This protein binds this small molecule.
Small molecule (SMILES): CC(=O)N[C@@H]1[C@@H](O)[C@H](O)[C@@H](CO)O[C@H]1O

Sequence of chain 1.A:
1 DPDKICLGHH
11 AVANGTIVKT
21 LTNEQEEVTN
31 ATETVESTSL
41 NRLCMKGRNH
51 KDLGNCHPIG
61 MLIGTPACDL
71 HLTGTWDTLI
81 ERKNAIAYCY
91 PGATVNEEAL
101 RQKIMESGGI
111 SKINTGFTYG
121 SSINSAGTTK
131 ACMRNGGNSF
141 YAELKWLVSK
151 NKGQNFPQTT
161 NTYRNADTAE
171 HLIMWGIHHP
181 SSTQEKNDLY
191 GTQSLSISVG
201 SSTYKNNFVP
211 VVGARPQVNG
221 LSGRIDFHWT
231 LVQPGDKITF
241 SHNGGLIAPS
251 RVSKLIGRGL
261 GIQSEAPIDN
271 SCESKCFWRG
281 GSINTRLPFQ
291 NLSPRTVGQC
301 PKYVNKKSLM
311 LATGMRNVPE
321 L

Sequence of chain 1.H:
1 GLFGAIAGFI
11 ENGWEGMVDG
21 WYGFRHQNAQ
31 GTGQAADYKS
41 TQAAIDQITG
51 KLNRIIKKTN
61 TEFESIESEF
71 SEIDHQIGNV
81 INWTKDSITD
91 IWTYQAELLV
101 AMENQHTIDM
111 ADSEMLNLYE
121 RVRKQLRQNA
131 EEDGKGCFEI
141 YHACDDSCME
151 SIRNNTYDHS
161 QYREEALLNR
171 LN

Binding-site contacts:
Ligand atom O7 contacts residue CA1 of chain 1.O at 2.3 Å.
Ligand atom C5 contacts residue ASN82 of chain 1.H at 3.7 Å.
Ligand atom N2 contacts residue CA1 of chain 1.O at 4.2 Å.
Ligand atom C2 contacts residue CA1 of chain 1.O at 4.3 Å.
Ligand atom C4 contacts residue ASN82 of chain 1.H at 4.3 Å.
Ligand atom C7 contacts residue HIS75 of chain 1.H at 4.2 Å.
Ligand atom C7 contacts residue ASN79 of chain 1.H at 3.5 Å.
Ligand atom N2 contacts residue ASN82 of chain 1.H at 3.1 Å (h-bond).
Ligand atom O7 contacts residue HIS75 of chain 1.H at 4.0 Å.
Ligand atom O5 contacts residue ASN82 of chain 1.H at 2.4 Å (h-bond).
Ligand atom O7 contacts residue ASN82 of chain 1.H at 4.0 Å.
Ligand atom O7 contacts residue GLU106 of chain 1.A at 3.4 Å (salt-bridge).
Ligand atom C7 contacts residue CA1 of chain 1.O at 3.4 Å.
Ligand atom C7 contacts residue ASN82 of chain 1.H at 3.8 Å.
Ligand atom C8 contacts residue ASN79 of chain 1.H at 3.6 Å.
Ligand atom C3 contacts residue ASN82 of chain 1.H at 3.9 Å.
Ligand atom C8 contacts residue CA1 of chain 1.O at 4.4 Å.
Ligand atom C2 contacts residue ASN82 of chain 1.H at 2.5 Å.
Ligand atom C1 contacts residue ASN82 of chain 1.H at 1.5 Å.
Ligand atom C8 contacts residue HIS75 of chain 1.H at 3.4 Å.
Ligand atom C8 contacts residue GLY78 of chain 1.H at 4.0 Å.
Ligand atom O7 contacts residue ASN79 of chain 1.H at 3.0 Å (h-bond).